Sequence of chain 1.D:
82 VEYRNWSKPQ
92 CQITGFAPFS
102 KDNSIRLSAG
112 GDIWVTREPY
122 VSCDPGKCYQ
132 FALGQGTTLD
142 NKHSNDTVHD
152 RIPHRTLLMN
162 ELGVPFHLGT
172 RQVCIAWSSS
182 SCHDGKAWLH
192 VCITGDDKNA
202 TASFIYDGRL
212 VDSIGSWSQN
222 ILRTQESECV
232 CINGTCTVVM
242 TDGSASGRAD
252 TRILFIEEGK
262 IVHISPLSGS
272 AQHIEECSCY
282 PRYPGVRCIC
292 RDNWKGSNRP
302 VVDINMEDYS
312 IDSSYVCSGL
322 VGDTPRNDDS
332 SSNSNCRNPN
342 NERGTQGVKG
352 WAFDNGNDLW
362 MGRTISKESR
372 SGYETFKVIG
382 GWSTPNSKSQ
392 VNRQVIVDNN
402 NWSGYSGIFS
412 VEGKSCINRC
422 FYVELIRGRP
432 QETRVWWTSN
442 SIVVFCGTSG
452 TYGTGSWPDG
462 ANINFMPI

The protein below binds the small molecule below.
Small molecule (SMILES): CC(=O)N[C@H]1[C@H](O[C@H]2[C@H](O)[C@@H](NC(C)=O)CO[C@@H]2CO)O[C@H](CO)[C@@H](O)[C@@H]1O

Binding-site contacts:
Ligand atom C2 contacts residue ASN146 of chain 1.D at 2.3 Å.
Ligand atom O5 contacts residue ASN146 of chain 1.D at 2.4 Å (h-bond).
Ligand atom C1 contacts residue ASN146 of chain 1.D at 1.4 Å.
Ligand atom O3 contacts residue TRP437 of chain 1.D at 4.3 Å.
Ligand atom C4 contacts residue ASN146 of chain 1.D at 4.2 Å.
Ligand atom O7 contacts residue TRP437 of chain 1.D at 4.0 Å.
Ligand atom O4 contacts residue TRP437 of chain 1.D at 3.8 Å.
Ligand atom C8 contacts residue TRP437 of chain 1.D at 3.6 Å (hydrophobic).
Ligand atom C7 contacts residue ASN146 of chain 1.D at 3.5 Å.
Ligand atom C2 contacts residue TRP437 of chain 1.D at 4.0 Å (hydrophobic).
Ligand atom C3 contacts residue TRP437 of chain 1.D at 3.8 Å (hydrophobic).
Ligand atom N2 contacts residue ASN146 of chain 1.D at 2.8 Å (h-bond).
Ligand atom N2 contacts residue TRP437 of chain 1.D at 3.4 Å.
Ligand atom C8 contacts residue ILE469 of chain 1.D at 3.7 Å (hydrophobic).
Ligand atom C4 contacts residue TRP437 of chain 1.D at 4.3 Å (hydrophobic).
Ligand atom C3 contacts residue ASN146 of chain 1.D at 3.7 Å.
Ligand atom C1 contacts residue TRP437 of chain 1.D at 3.8 Å (hydrophobic).
Ligand atom C5 contacts residue ASN146 of chain 1.D at 3.6 Å.
Ligand atom O5 contacts residue TRP437 of chain 1.D at 4.4 Å.
Ligand atom C7 contacts residue TRP437 of chain 1.D at 4.0 Å (hydrophobic).
Ligand atom O7 contacts residue ASN146 of chain 1.D at 3.7 Å.
Ligand atom C5 contacts residue TRP437 of chain 1.D at 4.0 Å (hydrophobic).